Sequence of chain 21.B:
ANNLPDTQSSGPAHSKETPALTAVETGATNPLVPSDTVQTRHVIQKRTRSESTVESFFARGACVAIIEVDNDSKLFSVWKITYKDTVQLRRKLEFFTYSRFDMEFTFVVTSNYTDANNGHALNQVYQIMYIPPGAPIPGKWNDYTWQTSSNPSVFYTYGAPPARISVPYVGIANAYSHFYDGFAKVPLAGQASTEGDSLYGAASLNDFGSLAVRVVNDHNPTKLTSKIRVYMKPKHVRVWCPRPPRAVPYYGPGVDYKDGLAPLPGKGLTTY

A small-molecule ligand and the protein it binds are described below.
Small molecule (SMILES): COc1ccc(OCc2ccc(COc3c(Cl)cccc3Cl)cc2)c(Cl)c1

Binding-site contacts:
Ligand atom O3 contacts residue PHE107 of chain 21.B at 3.6 Å.
Ligand atom C8 contacts residue MET109 of chain 21.B at 3.4 Å (hydrophobic).
Ligand atom C21 contacts residue HIS184 of chain 21.B at 3.6 Å.
Ligand atom C13 contacts residue PHE111 of chain 21.B at 3.7 Å (hydrophobic).
Ligand atom C11 contacts residue ILE87 of chain 21.B at 3.8 Å (hydrophobic).
Ligand atom C5 contacts residue TYR89 of chain 21.B at 3.5 Å (hydrophobic).
Ligand atom CL2 contacts residue ILE25 of chain 25.E at 3.4 Å.
Ligand atom C7 contacts residue MET109 of chain 21.B at 3.3 Å (hydrophobic).
Ligand atom CL3 contacts residue LEU217 of chain 21.B at 3.8 Å.
Ligand atom O2 contacts residue VAL173 of chain 21.B at 3.4 Å.
Ligand atom C17 contacts residue TYR136 of chain 21.B at 3.7 Å (hydrophobic).
Ligand atom C3 contacts residue MET109 of chain 21.B at 3.7 Å (hydrophobic).
Ligand atom CL2 contacts residue ALA24 of chain 25.E at 3.5 Å.
Ligand atom C16 contacts residue ALA24 of chain 25.E at 3.8 Å (hydrophobic).
Ligand atom O1 contacts residue PHE214 of chain 21.B at 3.8 Å.
Ligand atom C14 contacts residue TYR136 of chain 21.B at 3.5 Å (hydrophobic).
Ligand atom C19 contacts residue LEU217 of chain 21.B at 3.8 Å (hydrophobic).
Ligand atom C20 contacts residue ILE171 of chain 21.B at 3.8 Å (hydrophobic).
Ligand atom C16 contacts residue TYR136 of chain 21.B at 3.8 Å (hydrophobic).
Ligand atom C13 contacts residue ILE87 of chain 21.B at 3.7 Å (hydrophobic).
Ligand atom C21 contacts residue TYR182 of chain 21.B at 3.8 Å (hydrophobic).
Ligand atom C7 contacts residue PHE214 of chain 21.B at 3.5 Å (hydrophobic).
Ligand atom CL2 contacts residue TYR136 of chain 21.B at 3.6 Å.
Ligand atom C13 contacts residue MET109 of chain 21.B at 3.4 Å (hydrophobic).
Ligand atom C6 contacts residue TYR89 of chain 21.B at 3.7 Å (hydrophobic).
Ligand atom C2 contacts residue PHE214 of chain 21.B at 3.6 Å (hydrophobic).
Ligand atom CL3 contacts residue PHE111 of chain 21.B at 3.8 Å.
Ligand atom C10 contacts residue TYR136 of chain 21.B at 3.5 Å (hydrophobic).
Ligand atom C1 contacts residue TYR182 of chain 21.B at 3.8 Å (hydrophobic).
Ligand atom C21 contacts residue SER105 of chain 21.B at 3.8 Å.
Ligand atom C17 contacts residue ALA24 of chain 25.E at 3.7 Å (hydrophobic).
Ligand atom C9 contacts residue VAL176 of chain 21.B at 3.6 Å (hydrophobic).
Ligand atom O1 contacts residue ILE87 of chain 21.B at 3.7 Å.
Ligand atom O1 contacts residue MET109 of chain 21.B at 3.7 Å.
Ligand atom C12 contacts residue ILE87 of chain 21.B at 3.8 Å (hydrophobic).
Ligand atom C4 contacts residue MET109 of chain 21.B at 3.8 Å (hydrophobic).
Ligand atom C20 contacts residue LEU217 of chain 21.B at 3.8 Å (hydrophobic).
Ligand atom C12 contacts residue PHE111 of chain 21.B at 3.8 Å (hydrophobic).
Ligand atom O3 contacts residue TYR89 of chain 21.B at 3.6 Å.
Ligand atom C9 contacts residue PHE214 of chain 21.B at 3.7 Å (hydrophobic).

Sequence of chain 25.E:
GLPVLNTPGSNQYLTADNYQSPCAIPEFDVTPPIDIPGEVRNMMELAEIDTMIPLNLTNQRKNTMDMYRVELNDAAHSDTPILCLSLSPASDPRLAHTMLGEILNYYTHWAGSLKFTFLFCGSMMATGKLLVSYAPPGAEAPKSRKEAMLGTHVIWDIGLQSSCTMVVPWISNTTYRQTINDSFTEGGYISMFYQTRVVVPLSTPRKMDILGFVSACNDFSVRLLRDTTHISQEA